Sequence of chain 1.A:
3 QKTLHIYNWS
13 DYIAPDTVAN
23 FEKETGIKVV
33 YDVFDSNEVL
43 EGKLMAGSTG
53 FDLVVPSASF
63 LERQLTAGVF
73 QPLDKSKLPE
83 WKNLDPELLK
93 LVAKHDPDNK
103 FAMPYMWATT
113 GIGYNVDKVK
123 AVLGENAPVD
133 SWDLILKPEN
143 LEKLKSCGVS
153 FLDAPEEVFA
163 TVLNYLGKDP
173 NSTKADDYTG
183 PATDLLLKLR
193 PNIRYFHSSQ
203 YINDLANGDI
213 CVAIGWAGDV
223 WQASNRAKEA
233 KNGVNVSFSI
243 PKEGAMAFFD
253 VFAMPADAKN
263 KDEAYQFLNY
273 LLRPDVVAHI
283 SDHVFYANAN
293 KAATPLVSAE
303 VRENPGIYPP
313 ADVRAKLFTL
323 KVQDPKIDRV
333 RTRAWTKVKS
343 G

The protein below binds the small molecule below.
Small molecule (SMILES): COC[C@@H](C)N

Binding-site contacts:
Ligand atom C09 contacts residue ARG316 of chain 1.A at 4.0 Å.
Ligand atom C08 contacts residue ARG316 of chain 1.A at 4.2 Å.
Ligand atom C07 contacts residue PRO312 of chain 1.A at 3.9 Å (hydrophobic).
Ligand atom C15 contacts residue ARG316 of chain 1.A at 4.2 Å.
Ligand atom O02 contacts residue ARG316 of chain 1.A at 3.7 Å.
Ligand atom C09 contacts residue ALA313 of chain 1.A at 4.5 Å (hydrophobic).
Ligand atom C07 contacts residue ALA313 of chain 1.A at 3.5 Å (hydrophobic).
Ligand atom N04 contacts residue ALA313 of chain 1.A at 4.1 Å.
Ligand atom N04 contacts residue ARG316 of chain 1.A at 3.3 Å (salt-bridge).
Ligand atom O02 contacts residue ALA313 of chain 1.A at 3.1 Å (h-bond).
Ligand atom O02 contacts residue PRO312 of chain 1.A at 3.8 Å.